Sequence of chain 1.VA:
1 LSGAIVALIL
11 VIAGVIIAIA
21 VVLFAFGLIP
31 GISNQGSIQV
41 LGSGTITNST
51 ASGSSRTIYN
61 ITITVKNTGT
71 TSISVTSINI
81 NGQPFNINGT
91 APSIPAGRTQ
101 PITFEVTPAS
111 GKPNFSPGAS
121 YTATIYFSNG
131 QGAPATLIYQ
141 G

A small-molecule ligand and the protein it binds are described below.
Small molecule (SMILES): CC(=O)N[C@@H]1[C@@H](O)[C@H](O)[C@@H](CO)O[C@H]1O

Binding-site contacts:
Ligand atom O5 contacts residue ILE58 of chain 1.VA at 3.3 Å.
Ligand atom N2 contacts residue ARG56 of chain 1.VA at 3.5 Å (salt-bridge).
Ligand atom C4 contacts residue ASN88 of chain 1.VA at 4.3 Å.
Ligand atom C5 contacts residue ILE58 of chain 1.VA at 4.2 Å (hydrophobic).
Ligand atom C6 contacts residue GLU105 of chain 1.VA at 3.2 Å.
Ligand atom C8 contacts residue ARG56 of chain 1.VA at 3.8 Å.
Ligand atom N2 contacts residue ASN88 of chain 1.VA at 2.7 Å (h-bond).
Ligand atom O7 contacts residue ARG56 of chain 1.VA at 2.2 Å (salt-bridge).
Ligand atom C3 contacts residue ASN88 of chain 1.VA at 3.9 Å.
Ligand atom C8 contacts residue GLY89 of chain 1.VA at 4.3 Å.
Ligand atom O5 contacts residue GLU105 of chain 1.VA at 2.8 Å (salt-bridge).
Ligand atom O6 contacts residue NAG2 of chain 1.LF at 3.5 Å (h-bond).
Ligand atom C8 contacts residue ASN88 of chain 1.VA at 3.4 Å.
Ligand atom O5 contacts residue ARG56 of chain 1.VA at 4.5 Å.
Ligand atom O6 contacts residue GLU105 of chain 1.VA at 2.7 Å (salt-bridge).
Ligand atom C7 contacts residue ARG56 of chain 1.VA at 3.1 Å.
Ligand atom O3 contacts residue ARG56 of chain 1.VA at 4.1 Å.
Ligand atom C1 contacts residue ILE58 of chain 1.VA at 4.0 Å (hydrophobic).
Ligand atom C2 contacts residue ILE58 of chain 1.VA at 4.4 Å (hydrophobic).
Ligand atom C3 contacts residue ARG56 of chain 1.VA at 4.2 Å.
Ligand atom C2 contacts residue ARG56 of chain 1.VA at 3.2 Å.
Ligand atom O5 contacts residue ASN88 of chain 1.VA at 2.4 Å (h-bond).
Ligand atom C7 contacts residue ASN88 of chain 1.VA at 2.9 Å.
Ligand atom O7 contacts residue ASN88 of chain 1.VA at 2.9 Å (h-bond).
Ligand atom C2 contacts residue ASN88 of chain 1.VA at 2.6 Å.
Ligand atom C1 contacts residue ARG56 of chain 1.VA at 4.1 Å.
Ligand atom C5 contacts residue GLU105 of chain 1.VA at 3.2 Å.
Ligand atom C1 contacts residue GLU105 of chain 1.VA at 3.5 Å.
Ligand atom C6 contacts residue ILE58 of chain 1.VA at 4.1 Å (hydrophobic).
Ligand atom C5 contacts residue ASN88 of chain 1.VA at 3.7 Å.
Ligand atom C1 contacts residue ASN88 of chain 1.VA at 1.4 Å.